The protein below binds the small molecule below.
Small molecule (SMILES): Cc1cc(CCCOc2c(Cl)cc(C3=NCCO3)cc2Cl)on1

Binding-site contacts:
Ligand atom O1 contacts residue MET217 of chain 58.A at 2.7 Å (h-bond).
Ligand atom C2C contacts residue MET217 of chain 58.A at 3.9 Å (hydrophobic).
Ligand atom C5B contacts residue ILE125 of chain 58.A at 3.5 Å (hydrophobic).
Ligand atom C3 contacts residue MET217 of chain 58.A at 4.2 Å (hydrophobic).
Ligand atom C2C contacts residue ILE101 of chain 58.A at 4.2 Å (hydrophobic).
Ligand atom C3C contacts residue ILE101 of chain 58.A at 3.8 Å (hydrophobic).
Ligand atom C4A contacts residue MET146 of chain 58.A at 4.0 Å (hydrophobic).
Ligand atom CL2 contacts residue LEU187 of chain 58.A at 3.9 Å.
Ligand atom C31 contacts residue MET195 of chain 58.A at 3.9 Å (hydrophobic).
Ligand atom C5 contacts residue MET217 of chain 58.A at 3.8 Å (hydrophobic).
Ligand atom C4 contacts residue LEU103 of chain 58.A at 3.6 Å (hydrophobic).
Ligand atom C4B contacts residue ILE220 of chain 58.A at 4.2 Å (hydrophobic).
Ligand atom C3B contacts residue ILE125 of chain 58.A at 4.3 Å (hydrophobic).
Ligand atom C3 contacts residue LEU103 of chain 58.A at 4.3 Å (hydrophobic).
Ligand atom C3B contacts residue TYR147 of chain 58.A at 3.3 Å (hydrophobic).
Ligand atom C5A contacts residue TYR145 of chain 58.A at 3.7 Å (hydrophobic).
Ligand atom C2B contacts residue ILE184 of chain 58.A at 4.1 Å (hydrophobic).
Ligand atom C2A contacts residue PHE182 of chain 58.A at 4.1 Å (hydrophobic).
Ligand atom CL1 contacts residue ILE125 of chain 58.A at 3.7 Å.
Ligand atom CL1 contacts residue ILE239 of chain 58.A at 4.0 Å.
Ligand atom C2B contacts residue TYR147 of chain 58.A at 3.4 Å (hydrophobic).
Ligand atom C2A contacts residue ILE220 of chain 58.A at 4.1 Å (hydrophobic).
Ligand atom O1A contacts residue ILE239 of chain 58.A at 4.3 Å.
Ligand atom CL2 contacts residue ILE184 of chain 58.A at 4.2 Å.
Ligand atom N3A contacts residue PHE182 of chain 58.A at 4.1 Å.
Ligand atom CL2 contacts residue TYR147 of chain 58.A at 2.4 Å.
Ligand atom N2 contacts residue MET217 of chain 58.A at 3.1 Å (h-bond).
Ligand atom C31 contacts residue LEU103 of chain 58.A at 4.1 Å (hydrophobic).
Ligand atom N2 contacts residue ASN215 of chain 58.A at 4.0 Å.
Ligand atom C2B contacts residue ILE125 of chain 58.A at 4.1 Å (hydrophobic).
Ligand atom O1B contacts residue ILE125 of chain 58.A at 4.1 Å.
Ligand atom C5A contacts residue LEU127 of chain 58.A at 3.8 Å (hydrophobic).
Ligand atom C4A contacts residue TYR145 of chain 58.A at 3.7 Å (hydrophobic).
Ligand atom O1A contacts residue LEU127 of chain 58.A at 4.1 Å.
Ligand atom C6B contacts residue ILE125 of chain 58.A at 3.3 Å (hydrophobic).
Ligand atom N3A contacts residue TYR147 of chain 58.A at 4.1 Å.
Ligand atom C1B contacts residue ILE125 of chain 58.A at 3.6 Å (hydrophobic).
Ligand atom C4B contacts residue ILE125 of chain 58.A at 4.0 Å (hydrophobic).
Ligand atom N3A contacts residue ILE220 of chain 58.A at 4.3 Å.
Ligand atom C5B contacts residue ILE220 of chain 58.A at 4.3 Å (hydrophobic).

Sequence of chain 58.A:
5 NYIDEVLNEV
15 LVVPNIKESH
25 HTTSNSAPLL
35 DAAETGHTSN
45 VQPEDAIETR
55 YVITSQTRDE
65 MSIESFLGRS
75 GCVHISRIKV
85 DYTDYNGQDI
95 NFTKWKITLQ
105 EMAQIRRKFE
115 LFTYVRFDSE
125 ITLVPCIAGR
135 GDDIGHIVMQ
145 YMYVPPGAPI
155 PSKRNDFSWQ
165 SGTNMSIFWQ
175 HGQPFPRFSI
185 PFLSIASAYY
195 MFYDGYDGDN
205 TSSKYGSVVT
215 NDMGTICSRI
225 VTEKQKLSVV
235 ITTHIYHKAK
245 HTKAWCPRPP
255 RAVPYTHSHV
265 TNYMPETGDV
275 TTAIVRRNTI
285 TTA